Sequence of chain 1.A:
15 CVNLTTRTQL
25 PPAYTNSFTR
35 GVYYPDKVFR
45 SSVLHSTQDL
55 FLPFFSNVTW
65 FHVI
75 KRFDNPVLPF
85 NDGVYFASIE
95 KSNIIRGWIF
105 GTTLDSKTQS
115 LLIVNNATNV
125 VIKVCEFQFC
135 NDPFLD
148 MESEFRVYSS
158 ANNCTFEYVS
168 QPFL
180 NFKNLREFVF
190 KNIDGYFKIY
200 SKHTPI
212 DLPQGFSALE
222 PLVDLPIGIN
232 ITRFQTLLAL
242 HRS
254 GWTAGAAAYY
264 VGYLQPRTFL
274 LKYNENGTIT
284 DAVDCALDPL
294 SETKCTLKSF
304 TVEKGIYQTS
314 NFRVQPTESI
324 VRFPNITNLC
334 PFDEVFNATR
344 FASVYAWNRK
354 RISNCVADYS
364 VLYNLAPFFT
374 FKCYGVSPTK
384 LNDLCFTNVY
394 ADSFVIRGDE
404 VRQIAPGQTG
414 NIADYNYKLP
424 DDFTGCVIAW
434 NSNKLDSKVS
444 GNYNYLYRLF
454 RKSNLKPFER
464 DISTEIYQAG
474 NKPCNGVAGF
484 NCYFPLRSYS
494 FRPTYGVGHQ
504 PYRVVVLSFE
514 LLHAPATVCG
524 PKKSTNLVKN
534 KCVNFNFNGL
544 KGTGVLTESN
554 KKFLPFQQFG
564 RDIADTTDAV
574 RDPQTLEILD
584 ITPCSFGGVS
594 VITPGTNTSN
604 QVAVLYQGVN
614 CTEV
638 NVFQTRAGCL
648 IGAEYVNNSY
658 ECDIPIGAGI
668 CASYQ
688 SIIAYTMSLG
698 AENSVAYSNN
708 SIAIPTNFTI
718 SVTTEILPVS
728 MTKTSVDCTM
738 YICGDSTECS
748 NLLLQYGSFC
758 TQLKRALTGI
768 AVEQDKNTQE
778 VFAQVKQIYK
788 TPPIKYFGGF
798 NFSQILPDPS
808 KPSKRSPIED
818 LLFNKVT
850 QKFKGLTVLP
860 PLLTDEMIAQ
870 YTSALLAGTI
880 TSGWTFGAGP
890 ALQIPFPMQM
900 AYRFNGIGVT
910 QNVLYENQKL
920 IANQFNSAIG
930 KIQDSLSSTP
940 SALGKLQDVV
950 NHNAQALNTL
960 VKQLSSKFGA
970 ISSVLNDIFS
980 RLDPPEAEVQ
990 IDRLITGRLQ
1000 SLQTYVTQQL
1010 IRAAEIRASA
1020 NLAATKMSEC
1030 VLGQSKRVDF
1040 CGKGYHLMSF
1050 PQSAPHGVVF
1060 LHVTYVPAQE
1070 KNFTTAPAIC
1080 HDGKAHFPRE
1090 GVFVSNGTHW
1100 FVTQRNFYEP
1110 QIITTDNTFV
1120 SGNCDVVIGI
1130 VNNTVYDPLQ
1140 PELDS

The small molecule below binds the protein below.
Small molecule (SMILES): CC(=O)N[C@@H]1[C@@H](O)[C@H](O)[C@@H](CO)O[C@H]1O

Sequence of chain 1.C:
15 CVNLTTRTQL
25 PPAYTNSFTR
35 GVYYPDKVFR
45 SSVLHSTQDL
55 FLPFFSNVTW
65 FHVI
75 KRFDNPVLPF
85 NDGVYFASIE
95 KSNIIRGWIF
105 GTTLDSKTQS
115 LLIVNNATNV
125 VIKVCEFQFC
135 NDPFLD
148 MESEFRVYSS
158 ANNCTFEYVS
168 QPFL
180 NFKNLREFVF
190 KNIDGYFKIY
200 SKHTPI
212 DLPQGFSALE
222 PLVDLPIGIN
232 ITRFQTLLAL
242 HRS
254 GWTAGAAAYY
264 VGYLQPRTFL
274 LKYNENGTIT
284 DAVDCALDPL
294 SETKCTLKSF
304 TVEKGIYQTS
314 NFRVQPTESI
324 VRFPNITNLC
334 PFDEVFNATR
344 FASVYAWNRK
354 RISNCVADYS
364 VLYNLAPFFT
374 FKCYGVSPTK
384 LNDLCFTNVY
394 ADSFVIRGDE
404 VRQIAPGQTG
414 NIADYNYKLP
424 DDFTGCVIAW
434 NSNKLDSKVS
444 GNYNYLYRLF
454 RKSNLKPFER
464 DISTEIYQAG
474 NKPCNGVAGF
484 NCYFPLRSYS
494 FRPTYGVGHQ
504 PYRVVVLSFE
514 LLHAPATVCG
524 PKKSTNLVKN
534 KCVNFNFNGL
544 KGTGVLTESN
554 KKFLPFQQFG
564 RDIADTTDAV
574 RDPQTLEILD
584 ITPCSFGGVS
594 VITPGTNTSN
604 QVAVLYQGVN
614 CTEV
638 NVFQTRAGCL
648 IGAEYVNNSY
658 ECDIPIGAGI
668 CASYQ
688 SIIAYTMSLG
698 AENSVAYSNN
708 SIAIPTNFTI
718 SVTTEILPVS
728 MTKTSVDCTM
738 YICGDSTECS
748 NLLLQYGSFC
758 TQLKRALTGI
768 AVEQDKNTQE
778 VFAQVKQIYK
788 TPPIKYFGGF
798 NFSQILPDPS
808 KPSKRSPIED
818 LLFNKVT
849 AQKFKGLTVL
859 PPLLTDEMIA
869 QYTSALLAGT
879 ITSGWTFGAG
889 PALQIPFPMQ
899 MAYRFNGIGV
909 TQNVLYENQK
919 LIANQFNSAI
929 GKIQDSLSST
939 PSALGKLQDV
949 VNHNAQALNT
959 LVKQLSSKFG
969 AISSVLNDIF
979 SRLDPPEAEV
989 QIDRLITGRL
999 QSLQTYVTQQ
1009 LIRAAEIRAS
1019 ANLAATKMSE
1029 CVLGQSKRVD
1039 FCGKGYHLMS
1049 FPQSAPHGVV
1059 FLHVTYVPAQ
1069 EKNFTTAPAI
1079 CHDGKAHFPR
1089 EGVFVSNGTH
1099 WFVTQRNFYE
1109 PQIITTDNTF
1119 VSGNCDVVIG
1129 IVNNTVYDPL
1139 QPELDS

Binding-site contacts:
Ligand atom C5 contacts residue ASN706 of chain 1.A at 3.7 Å.
Ligand atom C2 contacts residue TYR793 of chain 1.C at 4.5 Å (hydrophobic).
Ligand atom O7 contacts residue ASN706 of chain 1.A at 4.4 Å.
Ligand atom C4 contacts residue ASN706 of chain 1.A at 4.3 Å.
Ligand atom C7 contacts residue ASN706 of chain 1.A at 3.8 Å.
Ligand atom C3 contacts residue TYR793 of chain 1.C at 4.1 Å (hydrophobic).
Ligand atom O4 contacts residue TYR793 of chain 1.C at 3.9 Å.
Ligand atom O3 contacts residue TYR793 of chain 1.C at 3.3 Å.
Ligand atom C6 contacts residue ILE791 of chain 1.C at 4.2 Å (hydrophobic).
Ligand atom C4 contacts residue TYR793 of chain 1.C at 3.5 Å (hydrophobic).
Ligand atom C3 contacts residue ASN706 of chain 1.A at 3.8 Å.
Ligand atom C1 contacts residue ASN706 of chain 1.A at 1.4 Å.
Ligand atom O7 contacts residue TYR793 of chain 1.C at 4.2 Å.
Ligand atom N2 contacts residue ASN706 of chain 1.A at 2.9 Å (h-bond).
Ligand atom C2 contacts residue ASN706 of chain 1.A at 2.5 Å.
Ligand atom O5 contacts residue ASN706 of chain 1.A at 2.5 Å (h-bond).